Sequence of chain 1.D:
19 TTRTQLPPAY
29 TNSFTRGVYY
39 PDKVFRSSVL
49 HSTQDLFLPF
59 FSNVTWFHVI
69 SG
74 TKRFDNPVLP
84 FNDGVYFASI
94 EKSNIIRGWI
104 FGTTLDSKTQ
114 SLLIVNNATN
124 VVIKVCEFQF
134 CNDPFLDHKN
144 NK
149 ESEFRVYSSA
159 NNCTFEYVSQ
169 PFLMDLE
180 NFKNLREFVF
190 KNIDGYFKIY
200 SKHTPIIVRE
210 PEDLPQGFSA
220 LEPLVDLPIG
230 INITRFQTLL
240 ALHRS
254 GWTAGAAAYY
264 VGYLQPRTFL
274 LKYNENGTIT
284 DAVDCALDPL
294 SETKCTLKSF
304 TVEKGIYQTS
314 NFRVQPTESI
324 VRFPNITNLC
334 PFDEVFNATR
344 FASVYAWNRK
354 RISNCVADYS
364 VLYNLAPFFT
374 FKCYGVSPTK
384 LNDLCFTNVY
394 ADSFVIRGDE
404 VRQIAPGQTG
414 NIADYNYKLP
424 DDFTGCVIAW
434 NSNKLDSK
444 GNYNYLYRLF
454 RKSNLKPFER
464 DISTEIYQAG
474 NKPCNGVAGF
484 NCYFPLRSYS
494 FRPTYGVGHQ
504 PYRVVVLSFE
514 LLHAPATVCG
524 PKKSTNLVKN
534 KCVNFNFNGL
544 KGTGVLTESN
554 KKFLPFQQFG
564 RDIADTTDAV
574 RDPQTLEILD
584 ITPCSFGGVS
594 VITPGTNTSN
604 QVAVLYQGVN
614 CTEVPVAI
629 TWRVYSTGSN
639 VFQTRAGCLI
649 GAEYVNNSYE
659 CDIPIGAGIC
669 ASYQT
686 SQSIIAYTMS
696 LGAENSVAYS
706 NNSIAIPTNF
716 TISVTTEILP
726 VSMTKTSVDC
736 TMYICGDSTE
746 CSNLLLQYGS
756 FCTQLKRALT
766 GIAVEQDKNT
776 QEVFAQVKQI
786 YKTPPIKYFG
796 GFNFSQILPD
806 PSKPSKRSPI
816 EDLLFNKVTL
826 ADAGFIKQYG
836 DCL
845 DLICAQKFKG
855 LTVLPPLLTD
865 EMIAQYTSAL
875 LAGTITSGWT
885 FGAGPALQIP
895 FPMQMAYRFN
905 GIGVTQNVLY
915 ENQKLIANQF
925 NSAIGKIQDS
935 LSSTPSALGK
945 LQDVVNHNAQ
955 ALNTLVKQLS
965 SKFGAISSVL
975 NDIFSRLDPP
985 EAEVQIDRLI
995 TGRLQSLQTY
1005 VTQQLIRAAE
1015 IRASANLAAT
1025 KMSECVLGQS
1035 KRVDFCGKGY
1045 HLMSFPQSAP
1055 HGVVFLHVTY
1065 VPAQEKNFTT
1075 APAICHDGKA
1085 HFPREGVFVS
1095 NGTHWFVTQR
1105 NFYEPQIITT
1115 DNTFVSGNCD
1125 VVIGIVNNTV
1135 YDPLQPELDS

This small molecule binds to this protein.
Small molecule (SMILES): CC(=O)N[C@@H]1[C@@H](O)[C@H](O)[C@@H](CO)O[C@H]1O

Binding-site contacts:
Ligand atom O3 contacts residue ASN61 of chain 1.D at 4.4 Å.
Ligand atom N2 contacts residue ASN61 of chain 1.D at 3.4 Å (h-bond).
Ligand atom C3 contacts residue TYR28 of chain 1.D at 4.3 Å (hydrophobic).
Ligand atom N2 contacts residue TYR28 of chain 1.D at 3.7 Å.
Ligand atom O7 contacts residue TYR28 of chain 1.D at 3.1 Å.
Ligand atom C4 contacts residue ASN61 of chain 1.D at 3.2 Å.
Ligand atom O6 contacts residue ASN61 of chain 1.D at 2.5 Å (h-bond).
Ligand atom C8 contacts residue TYR28 of chain 1.D at 3.4 Å (hydrophobic).
Ligand atom C5 contacts residue ASN61 of chain 1.D at 3.4 Å.
Ligand atom O7 contacts residue ASN61 of chain 1.D at 3.1 Å (h-bond).
Ligand atom C6 contacts residue ASN61 of chain 1.D at 3.1 Å.
Ligand atom C2 contacts residue TYR28 of chain 1.D at 3.9 Å (hydrophobic).
Ligand atom C1 contacts residue ASN61 of chain 1.D at 1.4 Å.
Ligand atom C3 contacts residue ASN61 of chain 1.D at 3.7 Å.
Ligand atom O5 contacts residue ASN61 of chain 1.D at 2.5 Å (h-bond).
Ligand atom C7 contacts residue ASN61 of chain 1.D at 3.6 Å.
Ligand atom C2 contacts residue ASN61 of chain 1.D at 2.5 Å.
Ligand atom O4 contacts residue ASN61 of chain 1.D at 4.4 Å.
Ligand atom C7 contacts residue TYR28 of chain 1.D at 3.4 Å (hydrophobic).
Ligand atom O3 contacts residue TYR28 of chain 1.D at 3.5 Å.
Ligand atom O6 contacts residue ASN30 of chain 1.D at 4.5 Å.